Sequence of chain 1.S:
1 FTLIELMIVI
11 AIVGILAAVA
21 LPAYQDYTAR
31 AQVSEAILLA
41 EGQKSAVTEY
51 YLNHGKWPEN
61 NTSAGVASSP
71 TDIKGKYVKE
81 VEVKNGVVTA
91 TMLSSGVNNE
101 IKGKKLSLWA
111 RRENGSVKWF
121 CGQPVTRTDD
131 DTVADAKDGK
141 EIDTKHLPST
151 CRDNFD

A protein and the small-molecule ligand that binds it are described below.
Small molecule (SMILES): CC(=O)N[C@H]1[C@H](O[C@H]2O[C@H](CO)[C@H](O)[C@H](O)[C@H]2O)[C@@H](NC(C)=O)CO[C@@H]1C

Binding-site contacts:
Ligand atom C5 contacts residue SER63 of chain 1.S at 3.6 Å.
Ligand atom C2 contacts residue SER63 of chain 1.S at 2.3 Å.
Ligand atom O5 contacts residue TYR50 of chain 1.S at 3.3 Å (h-bond).
Ligand atom C1 contacts residue TYR50 of chain 1.S at 4.2 Å (hydrophobic).
Ligand atom C1 contacts residue SER63 of chain 1.S at 1.4 Å.
Ligand atom O5 contacts residue SER63 of chain 1.S at 2.3 Å (h-bond).
Ligand atom N4 contacts residue TYR50 of chain 1.S at 4.1 Å.
Ligand atom C7 contacts residue THR62 of chain 1.S at 3.6 Å.
Ligand atom O7 contacts residue ASN60 of chain 1.S at 4.0 Å.
Ligand atom C5 contacts residue TYR50 of chain 1.S at 2.6 Å (hydrophobic).
Ligand atom O7 contacts residue THR62 of chain 1.S at 3.8 Å.
Ligand atom O5 contacts residue GLU59 of chain 1.S at 4.4 Å.
Ligand atom C8 contacts residue THR62 of chain 1.S at 3.5 Å.
Ligand atom C1 contacts residue ASN60 of chain 1.S at 4.0 Å.
Ligand atom C4 contacts residue SER63 of chain 1.S at 4.1 Å.
Ligand atom C6 contacts residue TYR50 of chain 1.S at 2.3 Å (hydrophobic).
Ligand atom C6 contacts residue LYS56 of chain 1.S at 3.6 Å.
Ligand atom C7 contacts residue SER63 of chain 1.S at 3.5 Å.
Ligand atom C2 contacts residue ASN60 of chain 1.S at 4.4 Å.
Ligand atom N2 contacts residue THR62 of chain 1.S at 4.2 Å.
Ligand atom O7 contacts residue SER63 of chain 1.S at 3.9 Å.
Ligand atom N2 contacts residue SER63 of chain 1.S at 2.8 Å (h-bond).
Ligand atom O5 contacts residue ASN60 of chain 1.S at 4.4 Å.
Ligand atom O10 contacts residue GLU59 of chain 1.S at 3.7 Å.
Ligand atom C3 contacts residue SER63 of chain 1.S at 3.7 Å.
Ligand atom C4 contacts residue TYR50 of chain 1.S at 3.9 Å (hydrophobic).